Binding-site contacts:
Ligand atom O1S contacts residue GLY222 of chain 60.A at 2.3 Å (h-bond).
Ligand atom C1 contacts residue TRP374 of chain 60.A at 3.6 Å (hydrophobic).
Ligand atom O1S contacts residue PHE223 of chain 60.A at 4.5 Å.
Ligand atom C11 contacts residue C151 of chain 60.D at 3.5 Å.
Ligand atom C7 contacts residue C151 of chain 60.D at 3.4 Å.
Ligand atom C12 contacts residue C151 of chain 60.D at 3.4 Å.
Ligand atom O3S contacts residue PHE223 of chain 60.A at 3.9 Å.
Ligand atom S1 contacts residue TRP374 of chain 60.A at 4.0 Å.
Ligand atom O2S contacts residue ARG224 of chain 60.A at 4.5 Å.
Ligand atom C8 contacts residue C151 of chain 60.D at 3.7 Å.
Ligand atom C5 contacts residue C151 of chain 60.D at 4.0 Å.
Ligand atom S1 contacts residue ARG224 of chain 60.A at 4.3 Å.
Ligand atom O1S contacts residue LYS215 of chain 60.A at 2.7 Å (salt-bridge).
Ligand atom C10 contacts residue C151 of chain 60.D at 3.4 Å.
Ligand atom C6 contacts residue C151 of chain 60.D at 4.2 Å.
Ligand atom O3S contacts residue TRP374 of chain 60.A at 3.3 Å.
Ligand atom C9 contacts residue C151 of chain 60.D at 3.4 Å.
Ligand atom C3 contacts residue TRP374 of chain 60.A at 4.3 Å (hydrophobic).
Ligand atom O3S contacts residue GLY222 of chain 60.A at 2.9 Å (h-bond).
Ligand atom S1 contacts residue GLY222 of chain 60.A at 3.0 Å (h-bond).
Ligand atom C2 contacts residue TRP374 of chain 60.A at 4.1 Å (hydrophobic).
Ligand atom O3S contacts residue ARG224 of chain 60.A at 2.9 Å (salt-bridge).
Ligand atom O2S contacts residue GLY222 of chain 60.A at 3.3 Å (h-bond).
Ligand atom C16 contacts residue ASP229 of chain 60.A at 4.3 Å.
Ligand atom O1S contacts residue TRP374 of chain 60.A at 4.3 Å.
Ligand atom C13 contacts residue C151 of chain 60.D at 4.5 Å.
Ligand atom S1 contacts residue LYS215 of chain 60.A at 4.1 Å.

Sequence of chain 60.A:
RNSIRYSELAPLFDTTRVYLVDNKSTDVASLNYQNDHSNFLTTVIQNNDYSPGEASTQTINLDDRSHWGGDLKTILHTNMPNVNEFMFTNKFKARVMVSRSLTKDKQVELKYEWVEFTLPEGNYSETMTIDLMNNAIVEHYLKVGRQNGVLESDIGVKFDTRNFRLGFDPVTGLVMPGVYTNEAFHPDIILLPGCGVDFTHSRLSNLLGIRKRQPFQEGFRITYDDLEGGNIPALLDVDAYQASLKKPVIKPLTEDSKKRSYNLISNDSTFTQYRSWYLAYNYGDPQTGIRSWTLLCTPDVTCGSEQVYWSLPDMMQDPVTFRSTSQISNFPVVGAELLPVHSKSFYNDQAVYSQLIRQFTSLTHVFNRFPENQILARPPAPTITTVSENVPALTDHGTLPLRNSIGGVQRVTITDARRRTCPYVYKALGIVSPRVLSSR

The protein below binds the small molecule below.
Small molecule (SMILES): CCCCCCCCCCCC[N+](C)(C)CCCS(=O)(=O)O